This protein binds this small molecule.
Small molecule (SMILES): CC(=O)N[C@H]1[C@H](O[C@H]2[C@H](O)[C@@H](NC(C)=O)CO[C@@H]2CO)O[C@H](CO)[C@@H](O)[C@@H]1O

Sequence of chain 1.A:
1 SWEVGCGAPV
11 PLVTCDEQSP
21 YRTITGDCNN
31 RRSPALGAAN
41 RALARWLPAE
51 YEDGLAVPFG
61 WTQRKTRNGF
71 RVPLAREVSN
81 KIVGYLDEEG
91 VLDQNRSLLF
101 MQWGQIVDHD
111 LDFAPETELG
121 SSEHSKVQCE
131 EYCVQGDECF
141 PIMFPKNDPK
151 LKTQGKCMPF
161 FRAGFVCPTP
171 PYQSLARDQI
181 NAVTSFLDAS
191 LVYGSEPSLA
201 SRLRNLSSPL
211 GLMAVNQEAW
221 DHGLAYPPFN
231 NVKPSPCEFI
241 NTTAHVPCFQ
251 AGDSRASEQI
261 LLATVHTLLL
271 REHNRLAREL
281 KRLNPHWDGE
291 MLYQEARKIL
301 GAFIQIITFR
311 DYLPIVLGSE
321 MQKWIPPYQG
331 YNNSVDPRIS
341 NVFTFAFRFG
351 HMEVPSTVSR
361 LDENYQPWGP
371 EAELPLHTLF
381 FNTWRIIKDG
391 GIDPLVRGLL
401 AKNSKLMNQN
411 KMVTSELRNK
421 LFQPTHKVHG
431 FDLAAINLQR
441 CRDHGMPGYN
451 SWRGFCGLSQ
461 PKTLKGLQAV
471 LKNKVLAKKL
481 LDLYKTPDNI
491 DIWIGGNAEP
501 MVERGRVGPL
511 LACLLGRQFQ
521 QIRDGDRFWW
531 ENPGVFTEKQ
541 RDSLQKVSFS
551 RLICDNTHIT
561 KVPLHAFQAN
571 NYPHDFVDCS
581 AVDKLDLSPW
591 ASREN

Binding-site contacts:
Ligand atom N2 contacts residue ASN332 of chain 1.A at 2.9 Å (h-bond).
Ligand atom O7 contacts residue ASN332 of chain 1.A at 3.5 Å (h-bond).
Ligand atom C3 contacts residue ASN332 of chain 1.A at 3.8 Å.
Ligand atom C2 contacts residue ASN332 of chain 1.A at 2.5 Å.
Ligand atom C5 contacts residue ASN332 of chain 1.A at 3.6 Å.
Ligand atom O5 contacts residue ASN332 of chain 1.A at 2.4 Å (h-bond).
Ligand atom C4 contacts residue ASN332 of chain 1.A at 4.3 Å.
Ligand atom C6 contacts residue VAL335 of chain 1.A at 4.4 Å (hydrophobic).
Ligand atom C1 contacts residue ASN332 of chain 1.A at 1.4 Å.
Ligand atom C7 contacts residue ASN332 of chain 1.A at 3.5 Å.
Ligand atom O5 contacts residue VAL335 of chain 1.A at 3.9 Å.
Ligand atom C1 contacts residue VAL335 of chain 1.A at 4.5 Å (hydrophobic).